Sequence of chain 1.A:
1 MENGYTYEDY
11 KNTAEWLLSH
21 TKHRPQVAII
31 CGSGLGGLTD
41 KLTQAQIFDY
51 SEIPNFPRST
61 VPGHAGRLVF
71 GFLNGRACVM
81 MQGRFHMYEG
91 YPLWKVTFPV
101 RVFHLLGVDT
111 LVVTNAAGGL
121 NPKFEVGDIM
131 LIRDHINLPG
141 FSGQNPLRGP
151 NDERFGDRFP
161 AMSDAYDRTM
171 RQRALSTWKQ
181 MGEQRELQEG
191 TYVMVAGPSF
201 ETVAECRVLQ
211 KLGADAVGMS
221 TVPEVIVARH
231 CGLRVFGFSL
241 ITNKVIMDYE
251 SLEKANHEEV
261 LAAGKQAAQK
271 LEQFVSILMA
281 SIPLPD

Sequence of chain 3.A:
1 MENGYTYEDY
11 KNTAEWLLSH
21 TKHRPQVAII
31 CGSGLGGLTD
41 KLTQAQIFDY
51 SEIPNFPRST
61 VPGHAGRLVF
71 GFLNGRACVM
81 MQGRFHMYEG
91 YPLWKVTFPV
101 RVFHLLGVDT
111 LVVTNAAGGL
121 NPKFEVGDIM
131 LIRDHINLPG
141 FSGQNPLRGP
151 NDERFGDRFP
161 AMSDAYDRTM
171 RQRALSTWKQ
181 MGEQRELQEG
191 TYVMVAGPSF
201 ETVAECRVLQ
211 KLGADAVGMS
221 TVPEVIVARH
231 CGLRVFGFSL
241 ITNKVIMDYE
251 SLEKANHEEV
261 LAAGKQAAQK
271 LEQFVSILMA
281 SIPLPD

The protein below binds the small molecule below.
Small molecule (SMILES): O=c1[nH]cnc2c(C[NH+]3C[C@H](CO)[C@@H](O)C3)c[nH]c12

Binding-site contacts:
Ligand atom C6' contacts residue MET219 of chain 1.A at 3.7 Å (hydrophobic).
Ligand atom C2 contacts residue VAL217 of chain 1.A at 3.6 Å (hydrophobic).
Ligand atom O6 contacts residue VAL245 of chain 1.A at 3.8 Å.
Ligand atom N7 contacts residue THR242 of chain 1.A at 3.7 Å.
Ligand atom O3' contacts residue PO41 of chain 1.C at 3.1 Å (h-bond).
Ligand atom N7 contacts residue GLY118 of chain 1.A at 3.4 Å (h-bond).
Ligand atom C6 contacts residue GLU201 of chain 1.A at 3.7 Å.
Ligand atom C5' contacts residue PHE159 of chain 3.A at 3.6 Å (hydrophobic).
Ligand atom N1 contacts residue GLU201 of chain 1.A at 2.8 Å (salt-bridge).
Ligand atom O6 contacts residue GLY118 of chain 1.A at 3.7 Å.
Ligand atom N3 contacts residue GLY218 of chain 1.A at 3.5 Å.
Ligand atom C8 contacts residue THR242 of chain 1.A at 3.6 Å.
Ligand atom C10 contacts residue ALA116 of chain 1.A at 2.9 Å (hydrophobic).
Ligand atom C8 contacts residue GLY118 of chain 1.A at 3.8 Å.
Ligand atom N7 contacts residue ASN243 of chain 1.A at 2.8 Å (h-bond).
Ligand atom C2' contacts residue PO41 of chain 1.C at 3.0 Å.
Ligand atom O6 contacts residue PHE200 of chain 1.A at 3.8 Å.
Ligand atom C8 contacts residue ASN243 of chain 1.A at 3.7 Å.
Ligand atom O6 contacts residue GLU201 of chain 1.A at 3.7 Å.
Ligand atom C5 contacts residue ASN243 of chain 1.A at 3.7 Å.
Ligand atom C2 contacts residue GLU201 of chain 1.A at 3.1 Å.
Ligand atom C5' contacts residue PHE200 of chain 1.A at 3.8 Å (hydrophobic).
Ligand atom C4 contacts residue VAL217 of chain 1.A at 3.5 Å (hydrophobic).
Ligand atom C3' contacts residue PO41 of chain 1.C at 3.8 Å.
Ligand atom N1 contacts residue VAL217 of chain 1.A at 3.8 Å.
Ligand atom O6 contacts residue ASN243 of chain 1.A at 3.0 Å (h-bond).
Ligand atom C6 contacts residue GLY118 of chain 1.A at 3.8 Å.
Ligand atom C6 contacts residue PHE200 of chain 1.A at 3.6 Å (hydrophobic).
Ligand atom N7 contacts residue ALA117 of chain 1.A at 3.7 Å.
Ligand atom N1 contacts residue PHE200 of chain 1.A at 3.6 Å.
Ligand atom C5 contacts residue GLY118 of chain 1.A at 3.5 Å.
Ligand atom C8 contacts residue ALA117 of chain 1.A at 3.7 Å (hydrophobic).
Ligand atom C5 contacts residue PHE200 of chain 1.A at 3.7 Å (hydrophobic).
Ligand atom N3 contacts residue VAL217 of chain 1.A at 3.4 Å (h-bond).
Ligand atom C9 contacts residue ALA116 of chain 1.A at 3.6 Å (hydrophobic).
Ligand atom O5' contacts residue VAL260 of chain 1.A at 3.6 Å.
Ligand atom O5' contacts residue HIS257 of chain 1.A at 3.3 Å (h-bond).
Ligand atom O3' contacts residue HIS86 of chain 1.A at 3.8 Å.
Ligand atom C4' contacts residue PHE159 of chain 3.A at 3.5 Å (hydrophobic).
Ligand atom O3' contacts residue TYR88 of chain 1.A at 2.9 Å (h-bond).